Binding-site contacts:
Ligand atom C8 contacts residue GLN239 of chain 1.B at 4.2 Å.
Ligand atom C5 contacts residue ASN240 of chain 1.B at 3.7 Å.
Ligand atom O5 contacts residue ASN240 of chain 1.B at 2.4 Å (h-bond).
Ligand atom C4 contacts residue ASN240 of chain 1.B at 4.3 Å.
Ligand atom C1 contacts residue ASN240 of chain 1.B at 1.4 Å.
Ligand atom C2 contacts residue ASN240 of chain 1.B at 2.5 Å.
Ligand atom N2 contacts residue ASN240 of chain 1.B at 2.9 Å (h-bond).
Ligand atom O7 contacts residue ASN240 of chain 1.B at 3.2 Å (h-bond).
Ligand atom C3 contacts residue ASN240 of chain 1.B at 3.8 Å.
Ligand atom C7 contacts residue ASN240 of chain 1.B at 3.2 Å.
Ligand atom C8 contacts residue ASN240 of chain 1.B at 4.3 Å.

The small molecule below binds the protein below.
Small molecule (SMILES): CC(=O)N[C@H]1[C@H](O[C@H]2[C@H](O)[C@@H](NC(C)=O)CO[C@@H]2CO)O[C@H](CO)[C@@H](O)[C@@H]1O

Sequence of chain 1.B:
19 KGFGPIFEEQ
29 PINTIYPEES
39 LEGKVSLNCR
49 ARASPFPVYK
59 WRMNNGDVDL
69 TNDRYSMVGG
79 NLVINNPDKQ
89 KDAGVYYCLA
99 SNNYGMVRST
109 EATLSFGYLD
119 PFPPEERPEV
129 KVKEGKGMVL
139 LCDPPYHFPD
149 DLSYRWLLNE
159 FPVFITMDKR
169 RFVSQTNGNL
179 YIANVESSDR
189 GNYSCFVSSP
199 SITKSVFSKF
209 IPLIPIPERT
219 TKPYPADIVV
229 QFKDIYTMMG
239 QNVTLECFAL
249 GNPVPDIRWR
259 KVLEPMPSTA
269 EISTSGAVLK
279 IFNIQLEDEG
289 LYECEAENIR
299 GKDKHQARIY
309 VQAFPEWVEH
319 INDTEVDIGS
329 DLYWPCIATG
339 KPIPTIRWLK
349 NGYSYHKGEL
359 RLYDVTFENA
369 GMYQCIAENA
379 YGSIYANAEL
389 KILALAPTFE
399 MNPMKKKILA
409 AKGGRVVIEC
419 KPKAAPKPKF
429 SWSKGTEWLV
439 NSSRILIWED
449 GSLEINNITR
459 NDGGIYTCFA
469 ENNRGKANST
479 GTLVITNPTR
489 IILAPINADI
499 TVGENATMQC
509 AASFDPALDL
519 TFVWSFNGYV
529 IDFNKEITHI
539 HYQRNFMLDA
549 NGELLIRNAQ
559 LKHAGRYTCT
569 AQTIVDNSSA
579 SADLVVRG